Binding-site contacts:
Ligand atom C6 contacts residue MET107 of chain 1.A at 4.3 Å (hydrophobic).
Ligand atom C3 contacts residue ASN75 of chain 1.A at 3.8 Å.
Ligand atom O7 contacts residue ASN75 of chain 1.A at 3.5 Å (h-bond).
Ligand atom N2 contacts residue THR77 of chain 1.A at 4.1 Å.
Ligand atom C8 contacts residue HIS74 of chain 1.A at 4.5 Å.
Ligand atom C1 contacts residue THR77 of chain 1.A at 4.0 Å.
Ligand atom C8 contacts residue ASN75 of chain 1.A at 3.2 Å.
Ligand atom O5 contacts residue ASN75 of chain 1.A at 2.3 Å (h-bond).
Ligand atom C4 contacts residue ASN75 of chain 1.A at 4.2 Å.
Ligand atom O7 contacts residue HIS74 of chain 1.A at 4.1 Å.
Ligand atom C2 contacts residue THR77 of chain 1.A at 4.5 Å.
Ligand atom C1 contacts residue ASN75 of chain 1.A at 1.4 Å.
Ligand atom N2 contacts residue ASN75 of chain 1.A at 3.0 Å (h-bond).
Ligand atom O5 contacts residue MET107 of chain 1.A at 4.0 Å.
Ligand atom C7 contacts residue ASN75 of chain 1.A at 3.5 Å.
Ligand atom C2 contacts residue ASN75 of chain 1.A at 2.4 Å.
Ligand atom C5 contacts residue ASN75 of chain 1.A at 3.7 Å.

Sequence of chain 1.A:
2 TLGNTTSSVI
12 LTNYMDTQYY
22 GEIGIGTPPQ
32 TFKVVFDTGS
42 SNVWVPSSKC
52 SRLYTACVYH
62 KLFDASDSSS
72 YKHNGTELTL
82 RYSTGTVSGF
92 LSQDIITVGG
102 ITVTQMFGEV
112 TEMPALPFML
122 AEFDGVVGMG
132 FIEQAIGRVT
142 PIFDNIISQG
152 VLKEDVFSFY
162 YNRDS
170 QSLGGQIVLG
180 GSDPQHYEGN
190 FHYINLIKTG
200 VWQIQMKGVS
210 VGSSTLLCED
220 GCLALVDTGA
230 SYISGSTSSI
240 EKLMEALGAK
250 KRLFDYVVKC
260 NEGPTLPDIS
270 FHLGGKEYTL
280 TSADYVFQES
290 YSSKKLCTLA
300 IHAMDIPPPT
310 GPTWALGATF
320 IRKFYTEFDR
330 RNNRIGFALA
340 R

This small molecule binds to this protein.
Small molecule (SMILES): CC(=O)N[C@@H]1[C@@H](O)[C@H](O)[C@@H](CO)O[C@H]1O